Binding-site contacts:
Ligand atom C2 contacts residue ASN167 of chain 1.R at 2.4 Å.
Ligand atom O5 contacts residue ASN167 of chain 1.R at 2.5 Å (h-bond).
Ligand atom C6 contacts residue VAL144 of chain 1.R at 4.3 Å (hydrophobic).
Ligand atom O7 contacts residue GLN76 of chain 1.W at 4.3 Å.
Ligand atom C5 contacts residue ARG162 of chain 1.R at 4.0 Å.
Ligand atom O5 contacts residue ARG162 of chain 1.R at 3.4 Å (salt-bridge).
Ligand atom O6 contacts residue VAL144 of chain 1.R at 4.4 Å.
Ligand atom O6 contacts residue ARG162 of chain 1.R at 3.3 Å (salt-bridge).
Ligand atom C6 contacts residue ARG162 of chain 1.R at 3.4 Å.
Ligand atom C7 contacts residue THR168 of chain 1.R at 4.1 Å.
Ligand atom C1 contacts residue ASN167 of chain 1.R at 1.4 Å.
Ligand atom C5 contacts residue ASN167 of chain 1.R at 3.7 Å.
Ligand atom C8 contacts residue THR168 of chain 1.R at 4.2 Å.
Ligand atom C4 contacts residue ASN167 of chain 1.R at 4.3 Å.
Ligand atom C6 contacts residue ILE164 of chain 1.R at 4.1 Å (hydrophobic).
Ligand atom C3 contacts residue ASN167 of chain 1.R at 3.8 Å.
Ligand atom C8 contacts residue ASN167 of chain 1.R at 4.5 Å.
Ligand atom N2 contacts residue ASN167 of chain 1.R at 2.8 Å (h-bond).
Ligand atom C7 contacts residue ASN167 of chain 1.R at 3.5 Å.
Ligand atom O7 contacts residue ASN167 of chain 1.R at 3.7 Å.
Ligand atom O7 contacts residue THR168 of chain 1.R at 4.0 Å.

Sequence of chain 1.W:
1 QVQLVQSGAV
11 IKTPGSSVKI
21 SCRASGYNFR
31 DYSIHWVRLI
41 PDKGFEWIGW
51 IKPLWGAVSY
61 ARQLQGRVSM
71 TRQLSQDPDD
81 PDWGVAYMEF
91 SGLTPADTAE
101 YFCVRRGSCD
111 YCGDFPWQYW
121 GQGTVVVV

Sequence of chain 1.R:
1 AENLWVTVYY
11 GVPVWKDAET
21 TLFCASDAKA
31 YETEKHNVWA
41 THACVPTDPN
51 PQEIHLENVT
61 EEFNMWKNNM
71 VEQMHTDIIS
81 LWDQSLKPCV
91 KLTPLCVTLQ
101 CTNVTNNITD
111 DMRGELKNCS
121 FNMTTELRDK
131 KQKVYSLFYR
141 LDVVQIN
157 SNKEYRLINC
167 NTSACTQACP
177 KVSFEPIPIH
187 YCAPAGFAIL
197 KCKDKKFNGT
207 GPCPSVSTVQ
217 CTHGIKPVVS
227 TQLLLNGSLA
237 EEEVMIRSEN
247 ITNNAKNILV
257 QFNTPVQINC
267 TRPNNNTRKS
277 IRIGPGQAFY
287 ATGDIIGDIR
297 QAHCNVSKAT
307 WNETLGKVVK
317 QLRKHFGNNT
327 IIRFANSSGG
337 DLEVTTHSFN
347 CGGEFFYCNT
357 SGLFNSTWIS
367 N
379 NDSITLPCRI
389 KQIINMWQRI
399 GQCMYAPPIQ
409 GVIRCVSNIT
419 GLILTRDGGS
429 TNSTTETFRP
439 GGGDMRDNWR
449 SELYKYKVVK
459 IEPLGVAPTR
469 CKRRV

This small molecule binds to this protein.
Small molecule (SMILES): CC(=O)N[C@H]1[C@H](O[C@H]2[C@H](O)[C@@H](NC(C)=O)CO[C@@H]2CO)O[C@H](CO)[C@@H](O)[C@@H]1O